Sequence of chain 1.A:
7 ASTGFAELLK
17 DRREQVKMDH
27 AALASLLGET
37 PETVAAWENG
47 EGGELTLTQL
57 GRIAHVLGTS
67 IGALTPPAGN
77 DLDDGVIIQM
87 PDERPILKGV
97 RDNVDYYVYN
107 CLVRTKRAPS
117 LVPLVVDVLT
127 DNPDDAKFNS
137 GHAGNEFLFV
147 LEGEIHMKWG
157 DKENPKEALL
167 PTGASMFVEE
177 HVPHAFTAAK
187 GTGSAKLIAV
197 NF

Binding-site contacts:
Ligand atom P1 contacts residue FE21 of chain 1.D at 3.3 Å.
Ligand atom O14 contacts residue FE21 of chain 1.D at 2.1 Å.
Ligand atom O15 contacts residue LYS23 of chain 1.B at 3.7 Å.
Ligand atom O13 contacts residue TYR105 of chain 1.A at 4.1 Å.
Ligand atom P1 contacts residue TYR103 of chain 1.A at 4.3 Å.
Ligand atom P1 contacts residue ASN135 of chain 1.A at 3.9 Å.
Ligand atom C1 contacts residue GLU142 of chain 1.A at 4.2 Å.
Ligand atom O13 contacts residue TYR103 of chain 1.A at 3.7 Å.
Ligand atom O13 contacts residue ARG97 of chain 1.A at 2.6 Å (salt-bridge).
Ligand atom O15 contacts residue TYR105 of chain 1.A at 2.8 Å (h-bond).
Ligand atom O13 contacts residue FE21 of chain 1.D at 3.9 Å.
Ligand atom O15 contacts residue FE21 of chain 1.D at 4.4 Å.
Ligand atom C1 contacts residue PHE182 of chain 1.A at 3.9 Å (hydrophobic).
Ligand atom C3 contacts residue FE21 of chain 1.D at 3.4 Å.
Ligand atom O15 contacts residue ARG97 of chain 1.A at 3.5 Å (salt-bridge).
Ligand atom O6 contacts residue PHE182 of chain 1.A at 4.0 Å.
Ligand atom C1 contacts residue VAL122 of chain 1.A at 4.4 Å (hydrophobic).
Ligand atom O6 contacts residue FE21 of chain 1.D at 2.6 Å.
Ligand atom C1 contacts residue FE21 of chain 1.D at 4.4 Å.
Ligand atom C2 contacts residue GLU142 of chain 1.A at 4.4 Å.
Ligand atom C2 contacts residue FE21 of chain 1.D at 3.6 Å.
Ligand atom O14 contacts residue ASN135 of chain 1.A at 3.7 Å.
Ligand atom P1 contacts residue ARG97 of chain 1.A at 3.5 Å.
Ligand atom C3 contacts residue HIS180 of chain 1.A at 4.3 Å.
Ligand atom O14 contacts residue GLU142 of chain 1.A at 4.0 Å.
Ligand atom O6 contacts residue LEU144 of chain 1.A at 4.2 Å.
Ligand atom O13 contacts residue HIS180 of chain 1.A at 4.4 Å.
Ligand atom O14 contacts residue HIS138 of chain 1.A at 3.2 Å.
Ligand atom O13 contacts residue ASN135 of chain 1.A at 3.0 Å (h-bond).
Ligand atom C1 contacts residue TYR103 of chain 1.A at 4.0 Å (hydrophobic).
Ligand atom C2 contacts residue TYR103 of chain 1.A at 4.0 Å (hydrophobic).
Ligand atom P1 contacts residue TYR105 of chain 1.A at 3.7 Å.
Ligand atom C3 contacts residue PHE182 of chain 1.A at 4.2 Å (hydrophobic).
Ligand atom C3 contacts residue GLU142 of chain 1.A at 3.9 Å.
Ligand atom O6 contacts residue GLU142 of chain 1.A at 2.7 Å (salt-bridge).
Ligand atom C3 contacts residue TYR103 of chain 1.A at 4.1 Å (hydrophobic).
Ligand atom O14 contacts residue HIS180 of chain 1.A at 3.7 Å.
Ligand atom O6 contacts residue HIS180 of chain 1.A at 3.7 Å.
Ligand atom C1 contacts residue LEU144 of chain 1.A at 4.5 Å (hydrophobic).
Ligand atom C2 contacts residue TYR105 of chain 1.A at 3.9 Å (hydrophobic).

The small molecule below binds the protein below.
Small molecule (SMILES): C[C@H](O)CP(=O)(O)O

Sequence of chain 1.B:
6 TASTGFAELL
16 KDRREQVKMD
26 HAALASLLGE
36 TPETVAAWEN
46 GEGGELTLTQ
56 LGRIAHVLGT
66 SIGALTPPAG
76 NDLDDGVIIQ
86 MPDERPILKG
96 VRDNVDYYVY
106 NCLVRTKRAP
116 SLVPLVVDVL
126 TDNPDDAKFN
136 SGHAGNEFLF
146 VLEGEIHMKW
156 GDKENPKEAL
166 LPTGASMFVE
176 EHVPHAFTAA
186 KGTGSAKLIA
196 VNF